Binding-site contacts:
Ligand atom O6 contacts residue ALA331 of chain 1.C at 3.5 Å.
Ligand atom O3 contacts residue ASN330 of chain 1.C at 4.1 Å.
Ligand atom O5 contacts residue ALA331 of chain 1.C at 3.7 Å.
Ligand atom C2 contacts residue ASN330 of chain 1.C at 2.5 Å.
Ligand atom C1 contacts residue ASN330 of chain 1.C at 1.4 Å.
Ligand atom O5 contacts residue ASN330 of chain 1.C at 2.4 Å (h-bond).
Ligand atom C7 contacts residue ASN330 of chain 1.C at 4.2 Å.
Ligand atom C3 contacts residue ASN330 of chain 1.C at 3.7 Å.
Ligand atom N2 contacts residue ASN330 of chain 1.C at 3.2 Å (h-bond).
Ligand atom C1 contacts residue ALA331 of chain 1.C at 4.2 Å (hydrophobic).
Ligand atom C5 contacts residue ASN330 of chain 1.C at 3.6 Å.
Ligand atom C4 contacts residue ASN330 of chain 1.C at 4.2 Å.
Ligand atom C6 contacts residue ALA331 of chain 1.C at 4.3 Å (hydrophobic).

Sequence of chain 1.C:
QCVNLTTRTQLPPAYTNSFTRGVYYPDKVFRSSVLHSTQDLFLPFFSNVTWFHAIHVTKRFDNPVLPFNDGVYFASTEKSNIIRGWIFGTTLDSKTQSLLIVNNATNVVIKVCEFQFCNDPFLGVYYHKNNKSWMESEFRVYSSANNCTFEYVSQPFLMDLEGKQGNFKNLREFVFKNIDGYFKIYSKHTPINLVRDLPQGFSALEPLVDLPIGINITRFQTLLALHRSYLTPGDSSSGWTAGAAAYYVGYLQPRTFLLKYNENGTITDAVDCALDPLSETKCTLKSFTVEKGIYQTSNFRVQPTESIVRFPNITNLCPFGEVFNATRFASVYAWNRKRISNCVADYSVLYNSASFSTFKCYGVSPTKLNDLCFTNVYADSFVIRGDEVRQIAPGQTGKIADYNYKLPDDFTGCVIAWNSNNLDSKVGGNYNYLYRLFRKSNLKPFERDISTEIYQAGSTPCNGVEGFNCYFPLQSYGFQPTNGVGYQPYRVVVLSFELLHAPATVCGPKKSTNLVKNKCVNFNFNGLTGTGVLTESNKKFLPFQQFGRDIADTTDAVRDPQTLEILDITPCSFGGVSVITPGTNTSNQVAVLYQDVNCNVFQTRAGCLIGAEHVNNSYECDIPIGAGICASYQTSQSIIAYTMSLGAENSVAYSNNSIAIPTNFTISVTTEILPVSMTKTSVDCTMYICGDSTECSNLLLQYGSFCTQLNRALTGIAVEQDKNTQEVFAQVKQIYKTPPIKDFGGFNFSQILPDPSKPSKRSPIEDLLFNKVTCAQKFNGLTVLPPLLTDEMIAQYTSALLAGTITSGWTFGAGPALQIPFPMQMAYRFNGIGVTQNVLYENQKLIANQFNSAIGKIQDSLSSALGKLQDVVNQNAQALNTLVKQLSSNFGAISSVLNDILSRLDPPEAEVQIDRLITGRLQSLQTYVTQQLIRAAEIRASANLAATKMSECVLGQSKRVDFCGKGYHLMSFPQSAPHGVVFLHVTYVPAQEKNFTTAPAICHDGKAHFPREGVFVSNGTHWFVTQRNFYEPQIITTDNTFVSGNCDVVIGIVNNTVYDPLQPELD

The small molecule below binds the protein below.
Small molecule (SMILES): CC(=O)N[C@@H]1[C@@H](O)[C@H](O)[C@@H](CO)O[C@H]1O